The protein below binds the small molecule below.
Small molecule (SMILES): Nc1nc2c(ncn2[C@@H]2O[C@H](CO[P](=O)(O)O[P](=O)(O)NP(=O)(O)O)[C@@H](O)[C@H]2O)c(=O)[nH]1

Sequence of chain 1.A:
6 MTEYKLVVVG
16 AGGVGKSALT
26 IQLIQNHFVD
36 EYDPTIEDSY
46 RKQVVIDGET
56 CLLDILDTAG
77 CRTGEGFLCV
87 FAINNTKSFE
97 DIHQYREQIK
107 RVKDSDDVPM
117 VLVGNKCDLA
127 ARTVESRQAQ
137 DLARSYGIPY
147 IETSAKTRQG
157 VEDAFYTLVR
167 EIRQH

Binding-site contacts:
Ligand atom O2' contacts residue VAL34 of chain 1.A at 2.8 Å (h-bond).
Ligand atom O3' contacts residue GLU36 of chain 1.A at 3.5 Å (salt-bridge).
Ligand atom N7 contacts residue ASN121 of chain 1.A at 3.1 Å (h-bond).
Ligand atom O2G contacts residue LYS21 of chain 1.A at 2.8 Å (salt-bridge).
Ligand atom C8 contacts residue ALA23 of chain 1.A at 3.5 Å (hydrophobic).
Ligand atom O2G contacts residue GLY65 of chain 1.A at 2.8 Å (h-bond).
Ligand atom O3A contacts residue GLY20 of chain 1.A at 3.1 Å (h-bond).
Ligand atom PB contacts residue MG1 of chain 1.E at 3.4 Å.
Ligand atom O2' contacts residue ASP35 of chain 1.A at 3.0 Å (salt-bridge).
Ligand atom O2B contacts residue GLY18 of chain 1.A at 3.4 Å (h-bond).
Ligand atom N3B contacts residue GLY18 of chain 1.A at 3.0 Å (h-bond).
Ligand atom O2B contacts residue LYS21 of chain 1.A at 2.8 Å (salt-bridge).
Ligand atom O1G contacts residue MG1 of chain 1.E at 1.9 Å.
Ligand atom O1A contacts residue SER22 of chain 1.A at 3.4 Å (h-bond).
Ligand atom N1 contacts residue ASP124 of chain 1.A at 3.0 Å (salt-bridge).
Ligand atom O1B contacts residue LYS21 of chain 1.A at 3.4 Å (salt-bridge).
Ligand atom PG contacts residue MG1 of chain 1.E at 3.1 Å.
Ligand atom C5' contacts residue GLY18 of chain 1.A at 3.4 Å.
Ligand atom O3A contacts residue GLY18 of chain 1.A at 3.5 Å.
Ligand atom O1B contacts residue SER22 of chain 1.A at 3.0 Å (h-bond).
Ligand atom O2B contacts residue VAL19 of chain 1.A at 3.3 Å (h-bond).
Ligand atom O3G contacts residue TYR37 of chain 1.A at 3.4 Å (h-bond).
Ligand atom O1B contacts residue MG1 of chain 1.E at 2.2 Å.
Ligand atom O6 contacts residue LYS122 of chain 1.A at 3.4 Å.
Ligand atom O3' contacts residue ASP35 of chain 1.A at 3.1 Å (salt-bridge).
Ligand atom PB contacts residue LYS21 of chain 1.A at 3.5 Å.
Ligand atom N3B contacts residue MG1 of chain 1.E at 3.5 Å.
Ligand atom O1A contacts residue GLY20 of chain 1.A at 3.0 Å.
Ligand atom O4' contacts residue LYS122 of chain 1.A at 3.0 Å (salt-bridge).
Ligand atom O1A contacts residue ALA23 of chain 1.A at 2.9 Å (h-bond).
Ligand atom C3' contacts residue GLU36 of chain 1.A at 3.4 Å.
Ligand atom O2B contacts residue GLY20 of chain 1.A at 3.0 Å (h-bond).
Ligand atom O6 contacts residue SER150 of chain 1.A at 3.5 Å.
Ligand atom O6 contacts residue ASN121 of chain 1.A at 3.4 Å (h-bond).
Ligand atom O2' contacts residue PHE33 of chain 1.A at 3.3 Å.
Ligand atom N3B contacts residue TYR37 of chain 1.A at 3.5 Å.
Ligand atom O1G contacts residue THR40 of chain 1.A at 2.9 Å (h-bond).
Ligand atom O6 contacts residue ALA151 of chain 1.A at 2.8 Å (h-bond).
Ligand atom N2 contacts residue ASP124 of chain 1.A at 2.9 Å (salt-bridge).
Ligand atom N2 contacts residue LEU125 of chain 1.A at 3.3 Å.